A protein and the small-molecule ligand that binds it are described below.
Small molecule (SMILES): CCOC(=O)c1ccc(NC(=O)NCc2ccc(-n3cccn3)cc2)cc1

Sequence of chain 1.G:
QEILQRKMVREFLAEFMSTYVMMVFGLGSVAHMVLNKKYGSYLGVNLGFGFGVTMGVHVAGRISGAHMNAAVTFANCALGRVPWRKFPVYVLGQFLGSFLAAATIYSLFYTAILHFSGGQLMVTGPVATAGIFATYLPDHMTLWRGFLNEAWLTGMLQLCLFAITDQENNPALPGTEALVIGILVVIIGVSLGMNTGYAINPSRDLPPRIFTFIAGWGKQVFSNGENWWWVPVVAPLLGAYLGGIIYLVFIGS

Binding-site contacts:
Ligand atom C07 contacts residue LEU182 of chain 1.G at 3.8 Å (hydrophobic).
Ligand atom C25 contacts residue VAL97 of chain 1.G at 4.0 Å (hydrophobic).
Ligand atom C14 contacts residue ALA91 of chain 1.G at 3.3 Å (hydrophobic).
Ligand atom C22 contacts residue PHE187 of chain 1.G at 3.8 Å (hydrophobic).
Ligand atom N10 contacts residue MET93 of chain 1.G at 4.1 Å.
Ligand atom C01 contacts residue ILE225 of chain 1.G at 4.0 Å (hydrophobic).
Ligand atom N10 contacts residue HIS92 of chain 1.G at 2.8 Å (h-bond).
Ligand atom C11 contacts residue ALA91 of chain 1.G at 3.6 Å (hydrophobic).
Ligand atom C27 contacts residue MET47 of chain 1.G at 4.0 Å (hydrophobic).
Ligand atom N23 contacts residue ASN101 of chain 1.G at 3.6 Å (h-bond).
Ligand atom C09 contacts residue HIS92 of chain 1.G at 3.7 Å.
Ligand atom C22 contacts residue ASN101 of chain 1.G at 3.3 Å.
Ligand atom C26 contacts residue ASN94 of chain 1.G at 4.1 Å.
Ligand atom C14 contacts residue ILE206 of chain 1.G at 4.0 Å (hydrophobic).
Ligand atom O12 contacts residue VAL78 of chain 1.G at 3.8 Å.
Ligand atom O12 contacts residue ILE206 of chain 1.G at 3.6 Å.
Ligand atom C24 contacts residue VAL97 of chain 1.G at 3.6 Å (hydrophobic).
Ligand atom C25 contacts residue ALA91 of chain 1.G at 4.1 Å (hydrophobic).
Ligand atom C20 contacts residue THR190 of chain 1.G at 4.0 Å.
Ligand atom C16 contacts residue THR190 of chain 1.G at 4.0 Å.
Ligand atom O12 contacts residue LEU186 of chain 1.G at 3.7 Å.
Ligand atom C14 contacts residue GLY90 of chain 1.G at 4.0 Å.
Ligand atom C17 contacts residue THR190 of chain 1.G at 3.5 Å.
Ligand atom C14 contacts residue VAL82 of chain 1.G at 3.9 Å (hydrophobic).
Ligand atom O05 contacts residue ILE225 of chain 1.G at 3.6 Å.
Ligand atom C27 contacts residue ASN226 of chain 1.G at 3.7 Å.
Ligand atom C01 contacts residue TYR223 of chain 1.G at 3.3 Å (hydrophobic).
Ligand atom C16 contacts residue ILE206 of chain 1.G at 3.9 Å (hydrophobic).
Ligand atom N13 contacts residue HIS92 of chain 1.G at 3.7 Å.
Ligand atom C21 contacts residue ARG106 of chain 1.G at 4.1 Å.
Ligand atom N10 contacts residue ALA91 of chain 1.G at 3.9 Å.
Ligand atom C22 contacts residue GLN183 of chain 1.G at 3.7 Å.
Ligand atom C27 contacts residue VAL78 of chain 1.G at 4.1 Å (hydrophobic).
Ligand atom N23 contacts residue GLN183 of chain 1.G at 3.6 Å.
Ligand atom C26 contacts residue HIS92 of chain 1.G at 3.9 Å.
Ligand atom C01 contacts residue ALA224 of chain 1.G at 3.3 Å (hydrophobic).
Ligand atom C26 contacts residue MET93 of chain 1.G at 3.7 Å (hydrophobic).
Ligand atom N13 contacts residue ALA91 of chain 1.G at 2.6 Å (h-bond).
Ligand atom C11 contacts residue HIS92 of chain 1.G at 3.7 Å.
Ligand atom C02 contacts residue PHE74 of chain 1.G at 3.6 Å (hydrophobic).